The protein below binds the small molecule below.
Small molecule (SMILES): O=c1ccn([C@@H]2O[C@H](CO[P](=O)(O)O[P](=O)(O)O[C@H]3O[C@H](CO)[C@@H](O)[C@H](O)[C@H]3O)[C@@H](O)[C@H]2O)c(=O)[nH]1

Sequence of chain 2.A:
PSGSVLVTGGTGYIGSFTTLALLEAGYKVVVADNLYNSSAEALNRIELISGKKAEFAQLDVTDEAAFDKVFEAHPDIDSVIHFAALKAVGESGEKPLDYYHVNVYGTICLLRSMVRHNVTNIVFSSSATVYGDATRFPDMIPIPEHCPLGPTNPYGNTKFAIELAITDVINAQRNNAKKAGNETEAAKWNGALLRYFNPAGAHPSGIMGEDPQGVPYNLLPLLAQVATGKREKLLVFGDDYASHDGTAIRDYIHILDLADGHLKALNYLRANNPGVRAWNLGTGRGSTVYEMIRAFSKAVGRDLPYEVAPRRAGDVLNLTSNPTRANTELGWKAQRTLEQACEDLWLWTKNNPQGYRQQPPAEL

Binding-site contacts:
Ligand atom O5C contacts residue ARG313 of chain 2.A at 3.6 Å (salt-bridge).
Ligand atom O1A contacts residue LEU220 of chain 2.A at 3.0 Å (h-bond).
Ligand atom C6' contacts residue SER128 of chain 2.A at 3.5 Å.
Ligand atom N3 contacts residue PHE238 of chain 2.A at 3.6 Å.
Ligand atom O3' contacts residue LYS88 of chain 2.A at 2.5 Å (salt-bridge).
Ligand atom O2 contacts residue PHE238 of chain 2.A at 2.9 Å (h-bond).
Ligand atom O2A contacts residue ASN219 of chain 2.A at 3.7 Å.
Ligand atom C1' contacts residue ASN219 of chain 2.A at 3.7 Å.
Ligand atom O4 contacts residue LEU236 of chain 2.A at 3.5 Å (h-bond).
Ligand atom C4 contacts residue PHE238 of chain 2.A at 3.4 Å (hydrophobic).
Ligand atom C5 contacts residue PHE238 of chain 2.A at 3.7 Å (hydrophobic).
Ligand atom C2' contacts residue ASN219 of chain 2.A at 3.5 Å.
Ligand atom O4' contacts residue TYR156 of chain 2.A at 3.1 Å.
Ligand atom O2B contacts residue ASN199 of chain 2.A at 3.2 Å (h-bond).
Ligand atom O4 contacts residue LEU223 of chain 2.A at 3.4 Å.
Ligand atom C6' contacts residue NAD1 of chain 2.E at 3.5 Å.
Ligand atom O2A contacts residue ARG313 of chain 2.A at 3.3 Å (salt-bridge).
Ligand atom O1A contacts residue ASN219 of chain 2.A at 3.2 Å (h-bond).
Ligand atom O6' contacts residue SER128 of chain 2.A at 2.2 Å (h-bond).
Ligand atom O2B contacts residue ARG251 of chain 2.A at 2.9 Å (salt-bridge).
Ligand atom C5C contacts residue TYR253 of chain 2.A at 3.6 Å (hydrophobic).
Ligand atom O2C contacts residue ASP316 of chain 2.A at 3.0 Å (salt-bridge).
Ligand atom O4' contacts residue SER128 of chain 2.A at 2.9 Å (h-bond).
Ligand atom C6' contacts residue PHE198 of chain 2.A at 3.1 Å (hydrophobic).
Ligand atom O5' contacts residue NAD1 of chain 2.E at 3.5 Å (h-bond).
Ligand atom O3C contacts residue ARG251 of chain 2.A at 3.5 Å (salt-bridge).
Ligand atom O4' contacts residue NAD1 of chain 2.E at 3.6 Å.
Ligand atom C2C contacts residue ASP316 of chain 2.A at 3.5 Å.
Ligand atom O3C contacts residue ALA249 of chain 2.A at 3.2 Å.
Ligand atom C4 contacts residue LEU236 of chain 2.A at 3.6 Å (hydrophobic).
Ligand atom C2 contacts residue PHE238 of chain 2.A at 3.6 Å (hydrophobic).
Ligand atom O4 contacts residue PHE238 of chain 2.A at 3.7 Å.
Ligand atom O6' contacts residue ALA129 of chain 2.A at 3.4 Å (h-bond).
Ligand atom O3A contacts residue ASN199 of chain 2.A at 3.6 Å (h-bond).
Ligand atom O1B contacts residue ARG313 of chain 2.A at 3.0 Å (salt-bridge).
Ligand atom C4' contacts residue NAD1 of chain 2.E at 3.5 Å.
Ligand atom O2 contacts residue VAL237 of chain 2.A at 3.4 Å.
Ligand atom O4 contacts residue LEU235 of chain 2.A at 3.7 Å.
Ligand atom C2C contacts residue ARG313 of chain 2.A at 3.5 Å.
Ligand atom N3 contacts residue LEU236 of chain 2.A at 2.8 Å (h-bond).